A small-molecule ligand and the protein it binds are described below.
Small molecule (SMILES): CC(=O)N[C@@H]1[C@@H](O)[C@H](O)[C@@H](CO)O[C@H]1O

Binding-site contacts:
Ligand atom C1 contacts residue ASN444 of chain 1.B at 1.4 Å.
Ligand atom C8 contacts residue ASN444 of chain 1.B at 4.4 Å.
Ligand atom C5 contacts residue PHE435 of chain 1.B at 3.4 Å (hydrophobic).
Ligand atom C5 contacts residue ASN444 of chain 1.B at 3.6 Å.
Ligand atom C1 contacts residue PHE435 of chain 1.B at 4.1 Å (hydrophobic).
Ligand atom C7 contacts residue ASN444 of chain 1.B at 3.3 Å.
Ligand atom C3 contacts residue ASN444 of chain 1.B at 3.8 Å.
Ligand atom C6 contacts residue PRO429 of chain 1.B at 3.6 Å (hydrophobic).
Ligand atom O6 contacts residue GLY448 of chain 1.B at 3.4 Å (h-bond).
Ligand atom N2 contacts residue ASN444 of chain 1.B at 2.9 Å (h-bond).
Ligand atom O5 contacts residue PHE435 of chain 1.B at 3.7 Å.
Ligand atom C6 contacts residue PHE435 of chain 1.B at 3.6 Å (hydrophobic).
Ligand atom C4 contacts residue ASN444 of chain 1.B at 4.2 Å.
Ligand atom O6 contacts residue PRO429 of chain 1.B at 3.5 Å.
Ligand atom O6 contacts residue ASN444 of chain 1.B at 4.5 Å.
Ligand atom C2 contacts residue ASN444 of chain 1.B at 2.5 Å.
Ligand atom O5 contacts residue ASN444 of chain 1.B at 2.3 Å (h-bond).
Ligand atom O7 contacts residue ASN444 of chain 1.B at 3.3 Å (h-bond).

Sequence of chain 1.B:
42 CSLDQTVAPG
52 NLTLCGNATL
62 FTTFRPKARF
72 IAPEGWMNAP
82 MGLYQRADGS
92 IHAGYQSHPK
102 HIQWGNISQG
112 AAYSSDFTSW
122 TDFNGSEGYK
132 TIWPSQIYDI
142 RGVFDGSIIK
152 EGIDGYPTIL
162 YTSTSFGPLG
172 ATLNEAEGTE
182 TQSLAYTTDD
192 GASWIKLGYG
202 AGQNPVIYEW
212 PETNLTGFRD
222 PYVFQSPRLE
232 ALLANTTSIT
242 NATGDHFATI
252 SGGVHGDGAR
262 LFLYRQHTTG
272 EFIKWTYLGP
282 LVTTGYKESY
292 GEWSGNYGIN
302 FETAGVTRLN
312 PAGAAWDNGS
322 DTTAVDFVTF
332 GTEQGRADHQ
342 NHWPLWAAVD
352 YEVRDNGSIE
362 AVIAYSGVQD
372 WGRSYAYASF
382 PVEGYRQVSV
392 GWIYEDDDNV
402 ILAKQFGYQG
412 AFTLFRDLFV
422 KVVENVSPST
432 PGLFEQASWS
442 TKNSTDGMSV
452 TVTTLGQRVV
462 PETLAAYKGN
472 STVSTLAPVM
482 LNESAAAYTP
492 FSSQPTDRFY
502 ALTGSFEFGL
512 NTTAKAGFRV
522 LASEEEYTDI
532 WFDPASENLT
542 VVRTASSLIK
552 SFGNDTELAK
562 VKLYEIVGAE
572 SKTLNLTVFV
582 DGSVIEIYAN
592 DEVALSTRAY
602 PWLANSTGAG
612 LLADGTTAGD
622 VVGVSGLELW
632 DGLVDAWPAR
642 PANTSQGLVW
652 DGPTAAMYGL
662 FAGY